Sequence of chain 1.B:
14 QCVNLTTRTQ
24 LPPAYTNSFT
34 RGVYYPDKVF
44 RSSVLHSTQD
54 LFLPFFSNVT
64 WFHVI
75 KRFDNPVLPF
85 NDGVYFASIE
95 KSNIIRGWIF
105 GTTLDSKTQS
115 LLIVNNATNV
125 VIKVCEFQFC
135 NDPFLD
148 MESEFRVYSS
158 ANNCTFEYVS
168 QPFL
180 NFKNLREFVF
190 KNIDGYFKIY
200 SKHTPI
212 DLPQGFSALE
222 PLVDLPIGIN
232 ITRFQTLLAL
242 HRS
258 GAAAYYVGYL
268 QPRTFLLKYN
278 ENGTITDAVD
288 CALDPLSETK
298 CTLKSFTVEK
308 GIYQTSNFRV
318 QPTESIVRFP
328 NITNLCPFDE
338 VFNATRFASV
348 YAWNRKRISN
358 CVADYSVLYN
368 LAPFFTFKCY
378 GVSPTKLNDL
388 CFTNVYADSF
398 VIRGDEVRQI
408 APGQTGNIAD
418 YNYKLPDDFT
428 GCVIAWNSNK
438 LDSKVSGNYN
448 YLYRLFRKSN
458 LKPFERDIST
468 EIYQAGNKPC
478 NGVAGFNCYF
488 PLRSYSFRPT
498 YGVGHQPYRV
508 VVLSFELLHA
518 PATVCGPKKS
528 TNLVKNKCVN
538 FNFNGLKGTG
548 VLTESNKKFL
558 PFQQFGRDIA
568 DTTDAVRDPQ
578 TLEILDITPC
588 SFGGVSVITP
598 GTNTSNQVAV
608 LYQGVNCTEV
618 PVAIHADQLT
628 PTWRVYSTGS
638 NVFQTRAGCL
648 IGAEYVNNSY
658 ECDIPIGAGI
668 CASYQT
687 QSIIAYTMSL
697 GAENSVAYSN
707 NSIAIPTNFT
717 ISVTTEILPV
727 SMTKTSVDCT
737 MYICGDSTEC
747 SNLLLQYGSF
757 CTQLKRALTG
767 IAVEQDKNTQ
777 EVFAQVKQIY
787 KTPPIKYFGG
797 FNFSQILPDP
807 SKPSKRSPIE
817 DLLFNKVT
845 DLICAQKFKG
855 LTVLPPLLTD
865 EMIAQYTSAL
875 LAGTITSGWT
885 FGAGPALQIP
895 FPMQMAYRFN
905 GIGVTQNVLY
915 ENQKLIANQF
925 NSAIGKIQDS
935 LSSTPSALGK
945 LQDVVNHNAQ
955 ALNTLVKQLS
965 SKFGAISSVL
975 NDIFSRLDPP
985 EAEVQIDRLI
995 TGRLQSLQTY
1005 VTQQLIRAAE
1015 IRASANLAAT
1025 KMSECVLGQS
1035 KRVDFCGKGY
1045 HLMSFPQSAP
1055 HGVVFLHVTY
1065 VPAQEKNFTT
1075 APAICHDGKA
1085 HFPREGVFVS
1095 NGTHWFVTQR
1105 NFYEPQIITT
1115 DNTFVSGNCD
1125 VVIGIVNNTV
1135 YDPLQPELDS

A small-molecule ligand and the protein it binds are described below.
Small molecule (SMILES): CC(=O)N[C@H]1[C@H](O[C@H]2[C@H](O)[C@@H](NC(C)=O)CO[C@@H]2CO)O[C@H](CO)[C@@H](O)[C@@H]1O

Binding-site contacts:
Ligand atom O5 contacts residue ASN714 of chain 1.B at 2.4 Å (h-bond).
Ligand atom C8 contacts residue GLN923 of chain 1.B at 4.2 Å.
Ligand atom C5 contacts residue LEU919 of chain 1.B at 4.4 Å (hydrophobic).
Ligand atom C6 contacts residue GLN923 of chain 1.B at 3.8 Å.
Ligand atom O7 contacts residue GLN1068 of chain 1.B at 4.3 Å.
Ligand atom O7 contacts residue ASN714 of chain 1.B at 4.2 Å.
Ligand atom C4 contacts residue LEU919 of chain 1.B at 4.3 Å (hydrophobic).
Ligand atom O4 contacts residue LEU919 of chain 1.B at 3.5 Å.
Ligand atom C3 contacts residue ASN714 of chain 1.B at 3.7 Å.
Ligand atom C5 contacts residue GLN923 of chain 1.B at 3.7 Å.
Ligand atom O5 contacts residue GLN1068 of chain 1.B at 4.4 Å.
Ligand atom C1 contacts residue PHE715 of chain 1.B at 4.3 Å (hydrophobic).
Ligand atom N2 contacts residue ASN714 of chain 1.B at 2.8 Å (h-bond).
Ligand atom C2 contacts residue ASN714 of chain 1.B at 2.4 Å.
Ligand atom N2 contacts residue LEU919 of chain 1.B at 4.0 Å.
Ligand atom C1 contacts residue ASN714 of chain 1.B at 1.4 Å.
Ligand atom O5 contacts residue GLN923 of chain 1.B at 4.4 Å.
Ligand atom O6 contacts residue GLN923 of chain 1.B at 2.9 Å (h-bond).
Ligand atom C3 contacts residue LEU919 of chain 1.B at 4.3 Å (hydrophobic).
Ligand atom C1 contacts residue GLN1068 of chain 1.B at 4.5 Å.
Ligand atom C7 contacts residue ASN714 of chain 1.B at 3.7 Å.
Ligand atom O5 contacts residue PHE715 of chain 1.B at 4.2 Å.
Ligand atom C5 contacts residue ASN714 of chain 1.B at 3.7 Å.
Ligand atom C4 contacts residue ASN714 of chain 1.B at 4.2 Å.